Binding-site contacts:
Ligand atom C5 contacts residue ASN100 of chain 1.C at 3.7 Å.
Ligand atom C1 contacts residue ASN100 of chain 1.C at 1.4 Å.
Ligand atom C2 contacts residue ASN100 of chain 1.C at 2.5 Å.
Ligand atom C3 contacts residue ASN100 of chain 1.C at 3.8 Å.
Ligand atom O7 contacts residue ASN100 of chain 1.C at 3.1 Å (h-bond).
Ligand atom C4 contacts residue ASN100 of chain 1.C at 4.2 Å.
Ligand atom C7 contacts residue ASN100 of chain 1.C at 3.2 Å.
Ligand atom O5 contacts residue ASN100 of chain 1.C at 2.4 Å (h-bond).
Ligand atom C8 contacts residue SER154 of chain 1.C at 4.2 Å.
Ligand atom C8 contacts residue THR153 of chain 1.C at 4.5 Å.
Ligand atom C8 contacts residue ASP151 of chain 1.C at 4.3 Å.
Ligand atom N2 contacts residue ASN100 of chain 1.C at 2.9 Å (h-bond).
Ligand atom C8 contacts residue ASN152 of chain 1.C at 3.5 Å.
Ligand atom C8 contacts residue ASN100 of chain 1.C at 4.1 Å.

Sequence of chain 1.C:
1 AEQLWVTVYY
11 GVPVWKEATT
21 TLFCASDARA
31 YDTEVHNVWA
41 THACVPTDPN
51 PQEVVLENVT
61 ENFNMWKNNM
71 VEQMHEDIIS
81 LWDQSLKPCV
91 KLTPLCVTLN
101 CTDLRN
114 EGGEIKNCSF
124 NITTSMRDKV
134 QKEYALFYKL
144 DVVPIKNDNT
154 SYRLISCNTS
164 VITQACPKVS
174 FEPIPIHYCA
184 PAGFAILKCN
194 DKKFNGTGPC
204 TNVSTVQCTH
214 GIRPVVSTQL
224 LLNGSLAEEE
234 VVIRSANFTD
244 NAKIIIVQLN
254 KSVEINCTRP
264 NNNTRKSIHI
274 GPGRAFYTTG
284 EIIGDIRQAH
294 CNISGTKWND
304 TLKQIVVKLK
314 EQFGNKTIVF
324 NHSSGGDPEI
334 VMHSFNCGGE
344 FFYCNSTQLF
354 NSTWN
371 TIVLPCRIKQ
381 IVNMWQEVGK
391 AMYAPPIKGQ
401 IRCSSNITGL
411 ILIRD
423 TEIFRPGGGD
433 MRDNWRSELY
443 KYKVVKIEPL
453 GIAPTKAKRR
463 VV

The protein below binds the small molecule below.
Small molecule (SMILES): CC(=O)N[C@@H]1[C@@H](O)[C@H](O)[C@@H](CO)O[C@H]1O